The small molecule below binds the protein below.
Small molecule (SMILES): CC(=O)N[C@H]1[C@H](O[C@H]2[C@H](O)[C@@H](NC(C)=O)CO[C@@H]2CO)O[C@H](CO)[C@@H](O)[C@@H]1O

Binding-site contacts:
Ligand atom N2 contacts residue THR1100 of chain 1.A at 4.5 Å.
Ligand atom O6 contacts residue HIS1101 of chain 1.A at 3.1 Å.
Ligand atom C8 contacts residue ASN1098 of chain 1.A at 4.0 Å.
Ligand atom C5 contacts residue ASN1098 of chain 1.A at 3.8 Å.
Ligand atom C4 contacts residue ASN1098 of chain 1.A at 4.3 Å.
Ligand atom N2 contacts residue ASN1098 of chain 1.A at 2.8 Å (h-bond).
Ligand atom O5 contacts residue HIS1101 of chain 1.A at 4.3 Å.
Ligand atom C1 contacts residue ASN1098 of chain 1.A at 1.5 Å.
Ligand atom C5 contacts residue HIS1101 of chain 1.A at 4.2 Å.
Ligand atom C6 contacts residue HIS1101 of chain 1.A at 3.8 Å.
Ligand atom C5 contacts residue PHE1103 of chain 1.A at 4.3 Å (hydrophobic).
Ligand atom O5 contacts residue PHE1103 of chain 1.A at 3.7 Å.
Ligand atom O5 contacts residue ASN1098 of chain 1.A at 2.5 Å (h-bond).
Ligand atom C3 contacts residue ASN1098 of chain 1.A at 3.8 Å.
Ligand atom C2 contacts residue ASN1098 of chain 1.A at 2.4 Å.
Ligand atom C7 contacts residue ASN1098 of chain 1.A at 2.8 Å.
Ligand atom O7 contacts residue ASN1098 of chain 1.A at 2.5 Å (h-bond).
Ligand atom C6 contacts residue PHE1103 of chain 1.A at 3.6 Å (hydrophobic).
Ligand atom C1 contacts residue THR1100 of chain 1.A at 4.1 Å.

Sequence of chain 1.A:
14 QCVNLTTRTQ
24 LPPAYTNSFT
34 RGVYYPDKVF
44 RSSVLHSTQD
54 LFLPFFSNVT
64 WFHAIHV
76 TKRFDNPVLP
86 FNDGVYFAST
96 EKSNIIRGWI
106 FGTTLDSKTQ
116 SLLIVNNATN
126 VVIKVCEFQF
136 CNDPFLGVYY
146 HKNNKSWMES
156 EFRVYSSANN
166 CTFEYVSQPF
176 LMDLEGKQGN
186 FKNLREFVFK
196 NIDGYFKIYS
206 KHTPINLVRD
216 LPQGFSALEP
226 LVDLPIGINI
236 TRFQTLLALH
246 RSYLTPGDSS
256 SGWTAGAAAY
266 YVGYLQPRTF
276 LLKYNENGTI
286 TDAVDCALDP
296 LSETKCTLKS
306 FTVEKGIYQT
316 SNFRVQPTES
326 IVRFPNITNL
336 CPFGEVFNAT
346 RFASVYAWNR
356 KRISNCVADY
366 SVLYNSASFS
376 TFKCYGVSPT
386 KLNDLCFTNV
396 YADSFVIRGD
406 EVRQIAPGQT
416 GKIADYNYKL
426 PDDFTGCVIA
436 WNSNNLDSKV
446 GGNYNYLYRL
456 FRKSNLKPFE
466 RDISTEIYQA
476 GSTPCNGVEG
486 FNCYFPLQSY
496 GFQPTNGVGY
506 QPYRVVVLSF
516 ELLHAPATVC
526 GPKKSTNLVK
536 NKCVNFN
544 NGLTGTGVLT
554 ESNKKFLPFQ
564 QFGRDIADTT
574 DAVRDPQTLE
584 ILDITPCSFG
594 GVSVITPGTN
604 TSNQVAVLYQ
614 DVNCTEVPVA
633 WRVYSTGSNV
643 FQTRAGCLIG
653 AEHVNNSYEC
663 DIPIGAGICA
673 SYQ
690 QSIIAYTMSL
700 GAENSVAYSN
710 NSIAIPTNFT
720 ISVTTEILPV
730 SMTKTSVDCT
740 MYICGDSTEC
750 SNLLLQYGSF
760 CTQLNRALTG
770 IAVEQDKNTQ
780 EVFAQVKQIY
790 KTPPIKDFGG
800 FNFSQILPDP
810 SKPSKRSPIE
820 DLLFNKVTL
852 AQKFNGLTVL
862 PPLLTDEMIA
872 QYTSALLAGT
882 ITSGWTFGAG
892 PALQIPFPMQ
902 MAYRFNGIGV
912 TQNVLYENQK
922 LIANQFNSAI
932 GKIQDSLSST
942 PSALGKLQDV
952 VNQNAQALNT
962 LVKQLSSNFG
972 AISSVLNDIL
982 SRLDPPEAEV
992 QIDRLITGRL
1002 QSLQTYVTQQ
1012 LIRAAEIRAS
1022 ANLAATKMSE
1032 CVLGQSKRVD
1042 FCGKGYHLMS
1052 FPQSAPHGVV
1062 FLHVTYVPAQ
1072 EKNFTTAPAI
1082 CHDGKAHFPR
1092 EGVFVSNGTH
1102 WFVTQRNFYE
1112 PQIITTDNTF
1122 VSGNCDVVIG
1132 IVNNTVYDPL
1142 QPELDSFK